Binding-site contacts:
Ligand atom N7 contacts residue LYS122 of chain 1.A at 3.8 Å.
Ligand atom N6 contacts residue GTP1 of chain 1.C at 3.2 Å.
Ligand atom O2B contacts residue ASN121 of chain 1.A at 3.5 Å (h-bond).
Ligand atom N6 contacts residue ILE167 of chain 1.A at 3.1 Å.
Ligand atom N1 contacts residue SER169 of chain 1.A at 3.5 Å.
Ligand atom C1' contacts residue ILE138 of chain 1.A at 3.5 Å (hydrophobic).
Ligand atom C6 contacts residue ILE167 of chain 1.A at 3.3 Å (hydrophobic).
Ligand atom C5 contacts residue GTP1 of chain 1.C at 3.5 Å.
Ligand atom C2 contacts residue SER169 of chain 1.A at 3.7 Å.
Ligand atom O2' contacts residue ASP63 of chain 1.A at 3.0 Å (salt-bridge).
Ligand atom C4' contacts residue ASP136 of chain 1.A at 3.8 Å.
Ligand atom C8 contacts residue LYS122 of chain 1.A at 3.8 Å.
Ligand atom N3 contacts residue PHE159 of chain 1.A at 3.6 Å.
Ligand atom O2' contacts residue GLN47 of chain 1.A at 3.3 Å (h-bond).
Ligand atom O2G contacts residue LYS120 of chain 1.A at 3.3 Å.
Ligand atom N3 contacts residue GLN47 of chain 1.A at 2.8 Å (h-bond).
Ligand atom O1G contacts residue LYS120 of chain 1.A at 3.1 Å.
Ligand atom C2 contacts residue GLN47 of chain 1.A at 3.4 Å.
Ligand atom O2' contacts residue ILE138 of chain 1.A at 3.1 Å.
Ligand atom O2B contacts residue LYS122 of chain 1.A at 2.7 Å (salt-bridge).
Ligand atom PG contacts residue LYS120 of chain 1.A at 3.7 Å.
Ligand atom N3 contacts residue GTP1 of chain 1.C at 3.4 Å (h-bond).
Ligand atom C2' contacts residue GTP1 of chain 1.C at 3.5 Å.
Ligand atom N1 contacts residue GTP1 of chain 1.C at 3.5 Å.
Ligand atom C6 contacts residue GTP1 of chain 1.C at 3.4 Å.
Ligand atom O2B contacts residue LYS120 of chain 1.A at 3.8 Å.
Ligand atom N1 contacts residue ILE167 of chain 1.A at 3.6 Å.
Ligand atom O2G contacts residue ASN121 of chain 1.A at 3.1 Å (h-bond).
Ligand atom N7 contacts residue GTP1 of chain 1.C at 3.7 Å.
Ligand atom C4 contacts residue GTP1 of chain 1.C at 3.8 Å.
Ligand atom O3B contacts residue ASN121 of chain 1.A at 3.2 Å.
Ligand atom C2 contacts residue GTP1 of chain 1.C at 3.6 Å.
Ligand atom C2 contacts residue PHE159 of chain 1.A at 3.6 Å (hydrophobic).
Ligand atom O2' contacts residue GTP1 of chain 1.C at 3.5 Å.
Ligand atom O3' contacts residue ASP136 of chain 1.A at 2.9 Å (salt-bridge).
Ligand atom O3' contacts residue GTP1 of chain 1.C at 3.7 Å.
Ligand atom O1B contacts residue LYS120 of chain 1.A at 3.1 Å.
Ligand atom C4 contacts residue PHE159 of chain 1.A at 3.7 Å (hydrophobic).
Ligand atom O3' contacts residue ASP63 of chain 1.A at 2.8 Å (salt-bridge).
Ligand atom C5' contacts residue CYS123 of chain 1.A at 3.8 Å (hydrophobic).

Sequence of chain 1.A:
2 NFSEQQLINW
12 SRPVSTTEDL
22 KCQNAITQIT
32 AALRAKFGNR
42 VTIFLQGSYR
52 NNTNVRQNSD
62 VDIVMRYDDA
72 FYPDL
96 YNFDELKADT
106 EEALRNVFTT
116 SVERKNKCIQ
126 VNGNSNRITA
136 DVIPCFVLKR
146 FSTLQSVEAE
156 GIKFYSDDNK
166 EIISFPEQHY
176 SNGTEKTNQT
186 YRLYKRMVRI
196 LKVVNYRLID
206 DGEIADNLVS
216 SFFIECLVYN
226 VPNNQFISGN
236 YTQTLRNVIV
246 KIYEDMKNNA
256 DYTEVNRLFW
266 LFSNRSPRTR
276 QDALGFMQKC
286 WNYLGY

This protein binds this small molecule.
Small molecule (SMILES): Nc1ncnc2c1ncn2[C@@H]1O[C@H](CO[P](=O)(O)C[P](=O)(O)OP(=O)(O)O)[C@@H](O)[C@H]1O